Binding-site contacts:
Ligand atom C19 contacts residue TYR80 of chain 1.A at 4.1 Å (hydrophobic).
Ligand atom C9 contacts residue GLU85 of chain 1.A at 3.2 Å.
Ligand atom N17 contacts residue ASP79 of chain 1.A at 3.7 Å.
Ligand atom C20 contacts residue TYR80 of chain 1.A at 3.4 Å (hydrophobic).
Ligand atom O11 contacts residue LYS86 of chain 1.A at 4.1 Å.
Ligand atom N15 contacts residue TYR80 of chain 1.A at 4.4 Å.
Ligand atom O10 contacts residue GLU85 of chain 1.A at 2.4 Å (salt-bridge).
Ligand atom C19 contacts residue ASP79 of chain 1.A at 4.0 Å.
Ligand atom O10 contacts residue PRO82 of chain 1.A at 4.5 Å.
Ligand atom N16 contacts residue SER81 of chain 1.A at 4.5 Å.
Ligand atom C20 contacts residue PRO82 of chain 1.A at 4.2 Å (hydrophobic).
Ligand atom C18 contacts residue TYR80 of chain 1.A at 4.4 Å (hydrophobic).
Ligand atom O10 contacts residue LYS86 of chain 1.A at 4.5 Å.
Ligand atom N17 contacts residue TYR80 of chain 1.A at 3.1 Å (h-bond).
Ligand atom O11 contacts residue PRO82 of chain 1.A at 4.1 Å.
Ligand atom O11 contacts residue GLU85 of chain 1.A at 3.3 Å (salt-bridge).
Ligand atom N16 contacts residue TYR80 of chain 1.A at 3.7 Å.
Ligand atom O12 contacts residue TYR80 of chain 1.A at 3.6 Å.

This protein binds this small molecule.
Small molecule (SMILES): C[C@]1(Cn2ccnn2)[C@H](C(=O)O)N2C(=O)C[C@@H]2S1(=O)=O

Sequence of chain 1.A:
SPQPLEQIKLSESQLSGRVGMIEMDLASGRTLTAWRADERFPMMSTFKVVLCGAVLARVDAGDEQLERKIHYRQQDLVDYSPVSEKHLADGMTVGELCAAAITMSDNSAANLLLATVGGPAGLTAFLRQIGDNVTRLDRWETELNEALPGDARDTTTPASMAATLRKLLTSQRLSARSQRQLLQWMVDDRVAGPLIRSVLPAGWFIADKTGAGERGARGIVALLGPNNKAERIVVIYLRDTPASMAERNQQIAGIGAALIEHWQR